Binding-site contacts:
Ligand atom C1 contacts residue TRP86 of chain 1.A at 4.4 Å (hydrophobic).
Ligand atom O3 contacts residue HIS101 of chain 1.A at 3.1 Å (h-bond).
Ligand atom O2 contacts residue CA1 of chain 1.C at 2.6 Å.
Ligand atom C4 contacts residue ASP56 of chain 1.A at 4.0 Å.
Ligand atom O2 contacts residue HIS101 of chain 1.A at 3.3 Å (h-bond).
Ligand atom C2 contacts residue HIS101 of chain 1.A at 4.1 Å.
Ligand atom C3 contacts residue HIS101 of chain 1.A at 3.5 Å.
Ligand atom O3 contacts residue TRP86 of chain 1.A at 4.1 Å.
Ligand atom O6 contacts residue HIS101 of chain 1.A at 3.6 Å.
Ligand atom C6 contacts residue TRP86 of chain 1.A at 3.6 Å (hydrophobic).
Ligand atom O3 contacts residue ASP56 of chain 1.A at 2.6 Å (salt-bridge).
Ligand atom C2 contacts residue ASP61 of chain 1.A at 4.4 Å.
Ligand atom O4 contacts residue CYS102 of chain 1.A at 4.1 Å.
Ligand atom C3 contacts residue ASP56 of chain 1.A at 3.5 Å.
Ligand atom O5 contacts residue TRP86 of chain 1.A at 3.4 Å.
Ligand atom O6 contacts residue TRP86 of chain 1.A at 4.5 Å.
Ligand atom C3 contacts residue TRP86 of chain 1.A at 4.3 Å (hydrophobic).
Ligand atom C4 contacts residue TRP86 of chain 1.A at 3.9 Å (hydrophobic).
Ligand atom C3 contacts residue CYS102 of chain 1.A at 4.3 Å (hydrophobic).
Ligand atom C6 contacts residue HIS101 of chain 1.A at 3.8 Å.
Ligand atom O3 contacts residue CA1 of chain 1.C at 2.5 Å.
Ligand atom O2 contacts residue ASP61 of chain 1.A at 3.0 Å (salt-bridge).
Ligand atom C3 contacts residue CA1 of chain 1.C at 3.3 Å.
Ligand atom C2 contacts residue TRP86 of chain 1.A at 3.9 Å (hydrophobic).
Ligand atom C5 contacts residue CYS102 of chain 1.A at 4.4 Å (hydrophobic).
Ligand atom C2 contacts residue CA1 of chain 1.C at 3.4 Å.
Ligand atom O4 contacts residue ASP56 of chain 1.A at 3.5 Å (salt-bridge).
Ligand atom C5 contacts residue TRP86 of chain 1.A at 3.8 Å (hydrophobic).

This small molecule binds to this protein.
Small molecule (SMILES): OC[C@H]1O[C@@H](O[C@H]2[C@H](O)[C@@H](O)[C@H](O)O[C@@H]2CO)[C@H](O)[C@@H](O)[C@@H]1O

Sequence of chain 1.A:
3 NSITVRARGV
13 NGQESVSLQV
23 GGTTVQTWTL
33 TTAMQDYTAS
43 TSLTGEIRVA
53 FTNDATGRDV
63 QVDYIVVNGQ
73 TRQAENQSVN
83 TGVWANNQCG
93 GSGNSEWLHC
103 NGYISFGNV